Sequence of chain 1.G:
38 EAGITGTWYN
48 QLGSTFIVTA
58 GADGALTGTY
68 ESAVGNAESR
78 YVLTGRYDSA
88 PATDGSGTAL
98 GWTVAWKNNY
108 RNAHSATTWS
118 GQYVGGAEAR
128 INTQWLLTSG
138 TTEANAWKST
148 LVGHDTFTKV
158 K

A small-molecule ligand and the protein it binds are described below.
Small molecule (SMILES): NC(=O)CC[C@@H]1NC(=O)[C@H](CC2=c3ccccc3=NC2)NC(=O)[C@H]2CCCN2C(=O)[C@H](CCC(N)=O)NC(=O)[C@H](CC(N)=O)NC1=O

Binding-site contacts:
Ligand atom CG contacts residue SER112 of chain 1.Q at 3.8 Å.
Ligand atom CB contacts residue TRP144 of chain 1.G at 3.7 Å (hydrophobic).
Ligand atom O contacts residue SER51 of chain 1.Q at 3.1 Å (h-bond).
Ligand atom NE2 contacts residue LEU134 of chain 1.Q at 3.9 Å.
Ligand atom CD contacts residue SER112 of chain 1.Q at 3.7 Å.
Ligand atom C contacts residue TRP103 of chain 1.Q at 3.6 Å (hydrophobic).
Ligand atom CE2 contacts residue ARG108 of chain 1.Q at 3.7 Å.
Ligand atom OD1 contacts residue TRP103 of chain 1.Q at 3.5 Å.
Ligand atom ND2 contacts residue TRP132 of chain 1.Q at 3.3 Å.
Ligand atom O contacts residue TRP103 of chain 1.Q at 3.4 Å.
Ligand atom OE1 contacts residue SER112 of chain 1.Q at 2.9 Å (h-bond).
Ligand atom CD contacts residue LEU49 of chain 1.Q at 3.6 Å (hydrophobic).
Ligand atom OD1 contacts residue LEU134 of chain 1.Q at 3.5 Å.
Ligand atom CZ2 contacts residue ARG108 of chain 1.Q at 3.8 Å.
Ligand atom CD1 contacts residue ARG108 of chain 1.Q at 3.7 Å.
Ligand atom NE1 contacts residue ARG108 of chain 1.Q at 3.7 Å.
Ligand atom OE1 contacts residue SER136 of chain 1.Q at 3.8 Å.
Ligand atom O contacts residue SER69 of chain 1.Q at 3.7 Å.
Ligand atom O contacts residue TYR67 of chain 1.Q at 2.9 Å (h-bond).
Ligand atom OD1 contacts residue THR114 of chain 1.Q at 2.7 Å (h-bond).
Ligand atom CA contacts residue TYR67 of chain 1.Q at 3.7 Å (hydrophobic).
Ligand atom O contacts residue ALA110 of chain 1.Q at 3.6 Å.
Ligand atom C contacts residue TYR67 of chain 1.Q at 3.7 Å (hydrophobic).
Ligand atom CB contacts residue TRP144 of chain 1.G at 3.7 Å (hydrophobic).
Ligand atom CE3 contacts residue ARG108 of chain 1.Q at 3.8 Å.
Ligand atom CD2 contacts residue ARG108 of chain 1.Q at 3.9 Å.
Ligand atom O contacts residue TYR78 of chain 1.Q at 3.7 Å.
Ligand atom CA contacts residue TRP103 of chain 1.Q at 3.8 Å (hydrophobic).
Ligand atom OE1 contacts residue LEU134 of chain 1.Q at 3.8 Å.
Ligand atom NE2 contacts residue LEU49 of chain 1.Q at 2.6 Å (h-bond).
Ligand atom N contacts residue TRP103 of chain 1.Q at 3.4 Å.
Ligand atom CA contacts residue TRP103 of chain 1.Q at 3.6 Å (hydrophobic).
Ligand atom CG contacts residue THR114 of chain 1.Q at 3.8 Å.
Ligand atom CG contacts residue ALA70 of chain 1.Q at 3.9 Å (hydrophobic).
Ligand atom CG contacts residue TRP144 of chain 1.G at 3.6 Å (hydrophobic).
Ligand atom ND2 contacts residue THR114 of chain 1.Q at 3.9 Å.
Ligand atom O contacts residue SER69 of chain 1.Q at 2.8 Å (h-bond).
Ligand atom O contacts residue TRP103 of chain 1.Q at 3.5 Å.
Ligand atom O contacts residue SER69 of chain 1.Q at 3.3 Å.
Ligand atom CZ3 contacts residue ASN109 of chain 1.Q at 3.7 Å.

Sequence of chain 1.Q:
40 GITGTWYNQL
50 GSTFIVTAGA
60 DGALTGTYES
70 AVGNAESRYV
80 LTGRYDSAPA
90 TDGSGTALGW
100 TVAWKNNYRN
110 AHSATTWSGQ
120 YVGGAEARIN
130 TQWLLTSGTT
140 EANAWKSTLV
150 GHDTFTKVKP